Binding-site contacts:
Ligand atom N2 contacts residue GLN580 of chain 1.D at 3.0 Å (h-bond).
Ligand atom C5 contacts residue ASN331 of chain 1.D at 3.7 Å.
Ligand atom C3 contacts residue ASN331 of chain 1.D at 3.8 Å.
Ligand atom C1 contacts residue ASN331 of chain 1.D at 1.4 Å.
Ligand atom C8 contacts residue GLN580 of chain 1.D at 4.0 Å.
Ligand atom C3 contacts residue GLN580 of chain 1.D at 3.4 Å.
Ligand atom O7 contacts residue THR333 of chain 1.D at 4.0 Å.
Ligand atom O5 contacts residue ASN331 of chain 1.D at 2.4 Å (h-bond).
Ligand atom N2 contacts residue ASN331 of chain 1.D at 3.0 Å (h-bond).
Ligand atom O3 contacts residue GLN580 of chain 1.D at 3.5 Å (h-bond).
Ligand atom C7 contacts residue GLN580 of chain 1.D at 4.0 Å.
Ligand atom C1 contacts residue GLN580 of chain 1.D at 4.4 Å.
Ligand atom C8 contacts residue PRO579 of chain 1.D at 3.4 Å (hydrophobic).
Ligand atom C2 contacts residue ASN331 of chain 1.D at 2.5 Å.
Ligand atom C4 contacts residue ASN331 of chain 1.D at 4.2 Å.
Ligand atom O7 contacts residue ASN331 of chain 1.D at 3.4 Å (h-bond).
Ligand atom C2 contacts residue GLN580 of chain 1.D at 3.7 Å.
Ligand atom C7 contacts residue ASN331 of chain 1.D at 3.4 Å.

Sequence of chain 1.D:
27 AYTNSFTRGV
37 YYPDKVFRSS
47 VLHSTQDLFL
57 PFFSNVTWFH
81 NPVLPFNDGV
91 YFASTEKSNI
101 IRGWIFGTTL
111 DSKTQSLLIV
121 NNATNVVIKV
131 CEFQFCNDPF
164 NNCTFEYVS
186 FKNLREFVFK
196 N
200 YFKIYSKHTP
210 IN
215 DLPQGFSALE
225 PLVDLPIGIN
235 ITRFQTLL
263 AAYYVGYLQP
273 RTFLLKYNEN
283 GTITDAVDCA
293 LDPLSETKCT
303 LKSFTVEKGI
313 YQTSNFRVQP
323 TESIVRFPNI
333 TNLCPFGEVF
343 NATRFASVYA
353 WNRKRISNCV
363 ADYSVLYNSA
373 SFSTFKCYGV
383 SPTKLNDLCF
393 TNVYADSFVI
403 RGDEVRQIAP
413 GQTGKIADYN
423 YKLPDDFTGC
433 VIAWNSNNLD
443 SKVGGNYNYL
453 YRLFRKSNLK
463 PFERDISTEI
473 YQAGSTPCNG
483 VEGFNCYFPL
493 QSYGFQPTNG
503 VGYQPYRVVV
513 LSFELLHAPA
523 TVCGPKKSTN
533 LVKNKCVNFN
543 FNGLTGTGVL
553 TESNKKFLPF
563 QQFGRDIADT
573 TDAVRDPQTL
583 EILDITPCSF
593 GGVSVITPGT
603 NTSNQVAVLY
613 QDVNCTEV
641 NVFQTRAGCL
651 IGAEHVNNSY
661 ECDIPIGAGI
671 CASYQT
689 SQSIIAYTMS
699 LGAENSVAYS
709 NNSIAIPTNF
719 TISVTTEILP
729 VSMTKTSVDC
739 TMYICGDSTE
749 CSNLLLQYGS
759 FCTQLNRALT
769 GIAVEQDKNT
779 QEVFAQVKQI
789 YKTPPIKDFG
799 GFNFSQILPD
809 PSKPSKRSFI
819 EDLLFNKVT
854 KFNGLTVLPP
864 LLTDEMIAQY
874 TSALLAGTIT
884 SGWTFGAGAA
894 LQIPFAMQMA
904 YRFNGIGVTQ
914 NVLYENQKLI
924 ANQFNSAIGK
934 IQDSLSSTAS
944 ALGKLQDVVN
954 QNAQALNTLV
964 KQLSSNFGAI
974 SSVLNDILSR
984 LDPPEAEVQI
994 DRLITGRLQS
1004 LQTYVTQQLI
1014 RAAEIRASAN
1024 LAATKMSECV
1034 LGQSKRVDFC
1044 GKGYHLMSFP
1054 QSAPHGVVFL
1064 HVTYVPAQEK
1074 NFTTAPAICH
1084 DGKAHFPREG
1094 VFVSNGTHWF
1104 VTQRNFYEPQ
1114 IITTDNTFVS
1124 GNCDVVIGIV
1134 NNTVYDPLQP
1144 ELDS

A small-molecule ligand and the protein it binds are described below.
Small molecule (SMILES): CC(=O)N[C@@H]1[C@@H](O)[C@H](O)[C@@H](CO)O[C@H]1O